Binding-site contacts:
Ligand atom C5 contacts residue ASN347 of chain 2.D at 3.6 Å.
Ligand atom C6 contacts residue ASP350 of chain 2.D at 4.1 Å.
Ligand atom O5 contacts residue SER349 of chain 2.D at 3.9 Å.
Ligand atom O6 contacts residue ASP350 of chain 2.D at 3.0 Å (salt-bridge).
Ligand atom C1 contacts residue ASN347 of chain 2.D at 1.4 Å.
Ligand atom C3 contacts residue ASN347 of chain 2.D at 3.8 Å.
Ligand atom O5 contacts residue ASN347 of chain 2.D at 2.3 Å (h-bond).
Ligand atom O6 contacts residue SER349 of chain 2.D at 4.3 Å.
Ligand atom C4 contacts residue ASN347 of chain 2.D at 4.2 Å.
Ligand atom N2 contacts residue ASN347 of chain 2.D at 3.0 Å (h-bond).
Ligand atom C2 contacts residue ASN347 of chain 2.D at 2.5 Å.
Ligand atom O7 contacts residue ASN347 of chain 2.D at 3.0 Å (h-bond).
Ligand atom C1 contacts residue SER349 of chain 2.D at 3.6 Å.
Ligand atom C5 contacts residue SER349 of chain 2.D at 4.0 Å.
Ligand atom C8 contacts residue ASN347 of chain 2.D at 4.4 Å.
Ligand atom C7 contacts residue ASN347 of chain 2.D at 3.2 Å.

Sequence of chain 2.D:
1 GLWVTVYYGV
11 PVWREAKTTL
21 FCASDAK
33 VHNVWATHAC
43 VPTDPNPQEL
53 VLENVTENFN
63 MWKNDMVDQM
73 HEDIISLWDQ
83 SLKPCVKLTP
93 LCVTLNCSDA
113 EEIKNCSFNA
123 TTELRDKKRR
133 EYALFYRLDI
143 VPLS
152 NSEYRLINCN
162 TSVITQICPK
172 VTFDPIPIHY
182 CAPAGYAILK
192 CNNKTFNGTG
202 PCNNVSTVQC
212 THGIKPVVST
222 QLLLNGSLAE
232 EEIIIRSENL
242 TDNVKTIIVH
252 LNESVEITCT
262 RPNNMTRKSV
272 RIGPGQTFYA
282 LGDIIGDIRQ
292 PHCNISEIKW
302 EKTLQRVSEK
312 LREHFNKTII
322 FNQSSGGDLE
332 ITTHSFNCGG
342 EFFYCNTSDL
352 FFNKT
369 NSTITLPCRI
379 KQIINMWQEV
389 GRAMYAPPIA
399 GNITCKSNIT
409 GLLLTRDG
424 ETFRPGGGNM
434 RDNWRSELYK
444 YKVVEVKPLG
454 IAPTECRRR

A protein and the small-molecule ligand that binds it are described below.
Small molecule (SMILES): CC(=O)N[C@@H]1[C@@H](O)[C@H](O)[C@@H](CO)O[C@H]1O